Binding-site contacts:
Ligand atom O36 contacts residue ASP40 of chain 1.D at 2.8 Å (salt-bridge).
Ligand atom O28 contacts residue LYS44 of chain 1.D at 3.2 Å (salt-bridge).
Ligand atom C35 contacts residue MET84 of chain 1.D at 3.9 Å (hydrophobic).
Ligand atom O37 contacts residue GLY121 of chain 1.D at 3.6 Å (h-bond).
Ligand atom C25 contacts residue ASN92 of chain 1.D at 3.5 Å.
Ligand atom O31 contacts residue ASN37 of chain 1.D at 3.9 Å.
Ligand atom C3 contacts residue GLY121 of chain 1.D at 3.9 Å.
Ligand atom C2 contacts residue LYS98 of chain 1.D at 3.8 Å.
Ligand atom N34 contacts residue ALA38 of chain 1.D at 3.8 Å.
Ligand atom O37 contacts residue GLY123 of chain 1.D at 3.1 Å (h-bond).
Ligand atom C20 contacts residue PHE124 of chain 1.D at 3.6 Å (hydrophobic).
Ligand atom C4 contacts residue ASN37 of chain 1.D at 3.4 Å.
Ligand atom C30 contacts residue ASN37 of chain 1.D at 3.6 Å.
Ligand atom C5 contacts residue ASP40 of chain 1.D at 3.6 Å.
Ligand atom N34 contacts residue ASN37 of chain 1.D at 3.8 Å.
Ligand atom N22 contacts residue GLY121 of chain 1.D at 3.5 Å (h-bond).
Ligand atom C35 contacts residue PHE124 of chain 1.D at 3.8 Å (hydrophobic).
Ligand atom C18 contacts residue LEU93 of chain 1.D at 3.5 Å (hydrophobic).
Ligand atom C15 contacts residue MET84 of chain 1.D at 4.0 Å (hydrophobic).
Ligand atom C9 contacts residue LYS44 of chain 1.D at 3.9 Å.
Ligand atom C12 contacts residue LYS44 of chain 1.D at 3.9 Å.
Ligand atom C27 contacts residue ASN92 of chain 1.D at 3.3 Å.
Ligand atom C19 contacts residue PHE124 of chain 1.D at 3.6 Å (hydrophobic).
Ligand atom O33 contacts residue THR171 of chain 1.D at 3.5 Å (h-bond).
Ligand atom O33 contacts residue ALA41 of chain 1.D at 3.6 Å.
Ligand atom C30 contacts residue ASP40 of chain 1.D at 3.9 Å.
Ligand atom C29 contacts residue ALA41 of chain 1.D at 3.6 Å (hydrophobic).
Ligand atom O33 contacts residue MET84 of chain 1.D at 3.9 Å.
Ligand atom C21 contacts residue GLY121 of chain 1.D at 3.6 Å.
Ligand atom C36 contacts residue ASN92 of chain 1.D at 3.7 Å.
Ligand atom C2 contacts residue GLY121 of chain 1.D at 3.9 Å.
Ligand atom C32 contacts residue ASP79 of chain 1.D at 3.8 Å.
Ligand atom C6 contacts residue ASP40 of chain 1.D at 3.7 Å.
Ligand atom O37 contacts residue PHE124 of chain 1.D at 2.9 Å (h-bond).
Ligand atom C21 contacts residue PHE124 of chain 1.D at 3.6 Å (hydrophobic).
Ligand atom C21 contacts residue VAL122 of chain 1.D at 3.9 Å (hydrophobic).
Ligand atom O37 contacts residue VAL122 of chain 1.D at 3.0 Å.
Ligand atom N34 contacts residue ASP79 of chain 1.D at 2.8 Å (salt-bridge).
Ligand atom C29 contacts residue ILE82 of chain 1.D at 3.7 Å (hydrophobic).
Ligand atom C29 contacts residue LYS44 of chain 1.D at 3.8 Å.

This protein binds this small molecule.
Small molecule (SMILES): CO[C@H]1C[C@H](C)Cc2cc(O)cc(c2)NC(=O)/C(C)=C/CC[C@H](C)[C@@H](OC(N)=O)/C(C)=C/[C@H](C)[C@H]1O

Sequence of chain 1.D:
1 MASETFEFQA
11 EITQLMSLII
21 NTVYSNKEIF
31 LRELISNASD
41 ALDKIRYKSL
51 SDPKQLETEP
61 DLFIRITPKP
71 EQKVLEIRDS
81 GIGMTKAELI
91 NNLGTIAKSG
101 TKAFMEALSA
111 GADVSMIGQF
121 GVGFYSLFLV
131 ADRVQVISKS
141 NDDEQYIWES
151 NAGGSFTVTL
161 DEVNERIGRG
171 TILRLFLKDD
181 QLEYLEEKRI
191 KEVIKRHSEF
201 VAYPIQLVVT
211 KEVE